The protein below binds the small molecule below.
Small molecule (SMILES): Nc1ncnc2c1ncn2[C@@H]1O[C@H](CO[P](=O)(O)O[P](=O)(O)NP(=O)(O)O)[C@@H](O)[C@H]1O

Binding-site contacts:
Ligand atom C2 contacts residue MET110 of chain 1.D at 3.1 Å (hydrophobic).
Ligand atom N1 contacts residue MET110 of chain 1.D at 3.1 Å (h-bond).
Ligand atom O2B contacts residue TYR38 of chain 1.D at 2.9 Å (h-bond).
Ligand atom O1G contacts residue ASP169 of chain 1.D at 3.6 Å.
Ligand atom C2' contacts residue ASP113 of chain 1.D at 3.5 Å.
Ligand atom O3' contacts residue ASP113 of chain 1.D at 3.5 Å (salt-bridge).
Ligand atom C3' contacts residue SER155 of chain 1.D at 3.6 Å.
Ligand atom O1A contacts residue LYS56 of chain 1.D at 2.8 Å (salt-bridge).
Ligand atom O2' contacts residue LYS116 of chain 1.D at 3.7 Å.
Ligand atom N7 contacts residue GLN107 of chain 1.D at 3.6 Å (h-bond).
Ligand atom O2B contacts residue GLY39 of chain 1.D at 3.0 Å (h-bond).
Ligand atom C5' contacts residue GLY36 of chain 1.D at 3.8 Å.
Ligand atom PG contacts residue LYS153 of chain 1.D at 3.7 Å.
Ligand atom C6 contacts residue ALA54 of chain 1.D at 3.5 Å (hydrophobic).
Ligand atom N3B contacts residue ASP169 of chain 1.D at 2.8 Å (salt-bridge).
Ligand atom O2A contacts residue ASP169 of chain 1.D at 3.0 Å.
Ligand atom O1B contacts residue LYS56 of chain 1.D at 2.8 Å (salt-bridge).
Ligand atom O2' contacts residue ASP113 of chain 1.D at 2.6 Å (salt-bridge).
Ligand atom O2G contacts residue ALA37 of chain 1.D at 2.8 Å (h-bond).
Ligand atom N1 contacts residue ALA54 of chain 1.D at 3.6 Å.
Ligand atom O2G contacts residue GLY36 of chain 1.D at 3.7 Å.
Ligand atom C4 contacts residue LEU158 of chain 1.D at 3.7 Å (hydrophobic).
Ligand atom N6 contacts residue ALA54 of chain 1.D at 3.5 Å.
Ligand atom O3A contacts residue LYS56 of chain 1.D at 3.7 Å.
Ligand atom C5' contacts residue GLU35 of chain 1.D at 3.7 Å.
Ligand atom O1A contacts residue ASP169 of chain 1.D at 3.7 Å.
Ligand atom O3G contacts residue ASP151 of chain 1.D at 3.7 Å.
Ligand atom N1 contacts residue ASP108 of chain 1.D at 3.7 Å.
Ligand atom PG contacts residue ASP169 of chain 1.D at 3.4 Å.
Ligand atom O3G contacts residue LYS153 of chain 1.D at 2.7 Å (salt-bridge).
Ligand atom O1G contacts residue GLY36 of chain 1.D at 3.4 Å.
Ligand atom O2B contacts residue GLY36 of chain 1.D at 3.2 Å.
Ligand atom C6 contacts residue LEU158 of chain 1.D at 3.7 Å (hydrophobic).
Ligand atom O3G contacts residue ASP169 of chain 1.D at 2.4 Å (salt-bridge).
Ligand atom O2B contacts residue ALA37 of chain 1.D at 3.3 Å (h-bond).
Ligand atom N3B contacts residue ARG69 of chain 1.D at 3.3 Å (salt-bridge).
Ligand atom O4' contacts residue VAL41 of chain 1.D at 3.4 Å.
Ligand atom N6 contacts residue GLN107 of chain 1.D at 2.9 Å (h-bond).
Ligand atom O3' contacts residue SER155 of chain 1.D at 2.7 Å (h-bond).
Ligand atom N6 contacts residue ASP108 of chain 1.D at 2.9 Å (salt-bridge).

Sequence of chain 1.D:
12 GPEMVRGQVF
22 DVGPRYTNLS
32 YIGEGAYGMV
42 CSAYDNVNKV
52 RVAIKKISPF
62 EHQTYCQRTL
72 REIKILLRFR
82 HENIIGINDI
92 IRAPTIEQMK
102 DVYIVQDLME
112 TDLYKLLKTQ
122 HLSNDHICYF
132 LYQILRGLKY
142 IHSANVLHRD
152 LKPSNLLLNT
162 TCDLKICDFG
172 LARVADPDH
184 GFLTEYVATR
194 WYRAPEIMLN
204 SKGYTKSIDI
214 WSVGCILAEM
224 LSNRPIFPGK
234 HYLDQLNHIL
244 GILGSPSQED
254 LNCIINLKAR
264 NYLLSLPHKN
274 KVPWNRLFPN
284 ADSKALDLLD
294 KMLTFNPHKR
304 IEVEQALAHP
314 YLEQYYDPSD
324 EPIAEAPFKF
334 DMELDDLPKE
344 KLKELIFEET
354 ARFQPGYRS